This small molecule binds to this protein.
Small molecule (SMILES): Cc1cn([C@H]2C[C@H](O[P](=O)(O)OC[C@H]3O[C@@H](n4ccc(N)nc4=O)C[C@@H]3O[P](=O)(O)OC[C@H]3O[C@@H](n4cnc5c(=O)nc(N)[nH]c54)C[C@@H]3O[P](=O)(O)OC[C@H]3O[C@@H](n4cnc5c(=O)nc(N)[nH]c54)C[C@@H]3O)[C@@H](CO[P](=O)(O)O[C@H]3C[C@H](n4cnc5c(=O)nc(N)[nH]c54)O[C@@H]3COP(=O)(O)O)O2)c(=O)[nH]c1=O

Sequence of chain 1.A:
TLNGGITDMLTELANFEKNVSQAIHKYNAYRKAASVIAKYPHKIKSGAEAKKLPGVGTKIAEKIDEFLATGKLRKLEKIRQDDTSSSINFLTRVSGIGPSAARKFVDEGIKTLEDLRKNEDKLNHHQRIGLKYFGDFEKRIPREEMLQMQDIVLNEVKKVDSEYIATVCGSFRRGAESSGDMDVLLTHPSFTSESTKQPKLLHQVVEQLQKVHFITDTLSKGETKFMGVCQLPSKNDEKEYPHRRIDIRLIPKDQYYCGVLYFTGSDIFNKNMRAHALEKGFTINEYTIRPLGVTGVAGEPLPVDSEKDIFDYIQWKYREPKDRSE

Binding-site contacts:
Ligand atom O3' contacts residue ILE69 of chain 1.A at 3.6 Å.
Ligand atom C3' contacts residue GLY66 of chain 1.A at 3.8 Å.
Ligand atom N2 contacts residue ALA38 of chain 1.A at 4.0 Å.
Ligand atom P contacts residue LYS68 of chain 1.A at 3.9 Å.
Ligand atom OP2 contacts residue LYS68 of chain 1.A at 2.6 Å (salt-bridge).
Ligand atom OP1 contacts residue LYS68 of chain 1.A at 3.8 Å.
Ligand atom OP1 contacts residue PRO63 of chain 1.A at 3.8 Å.
Ligand atom OP1 contacts residue LEU62 of chain 1.A at 3.5 Å (h-bond).
Ligand atom C3' contacts residue LYS68 of chain 1.A at 3.8 Å.
Ligand atom N7 contacts residue LYS35 of chain 1.A at 3.9 Å.
Ligand atom OP1 contacts residue LYS35 of chain 1.A at 3.7 Å.
Ligand atom C5' contacts residue GLY66 of chain 1.A at 3.4 Å.
Ligand atom N3 contacts residue ALA38 of chain 1.A at 3.4 Å.
Ligand atom OP1 contacts residue GLY66 of chain 1.A at 2.9 Å (h-bond).
Ligand atom OP3 contacts residue LYS35 of chain 1.A at 2.7 Å (salt-bridge).
Ligand atom P contacts residue THR67 of chain 1.A at 4.0 Å.
Ligand atom P contacts residue NA1 of chain 1.F at 4.0 Å.
Ligand atom OP1 contacts residue THR67 of chain 1.A at 3.6 Å.
Ligand atom P contacts residue GLY66 of chain 1.A at 3.6 Å.
Ligand atom C8 contacts residue LYS35 of chain 1.A at 3.9 Å.
Ligand atom O3' contacts residue GLY66 of chain 1.A at 3.9 Å.
Ligand atom OP1 contacts residue NA1 of chain 1.F at 2.6 Å (h-bond).
Ligand atom P contacts residue LYS68 of chain 1.A at 3.2 Å.
Ligand atom OP2 contacts residue GLY66 of chain 1.A at 3.9 Å.
Ligand atom P contacts residue ILE69 of chain 1.A at 3.8 Å.
Ligand atom O4' contacts residue ALA38 of chain 1.A at 3.8 Å.
Ligand atom O3' contacts residue GLY64 of chain 1.A at 3.6 Å.
Ligand atom OP1 contacts residue ILE69 of chain 1.A at 2.9 Å (h-bond).
Ligand atom OP2 contacts residue LYS68 of chain 1.A at 3.1 Å (salt-bridge).
Ligand atom P contacts residue LYS35 of chain 1.A at 3.6 Å.
Ligand atom C5' contacts residue TYR39 of chain 1.A at 3.4 Å (hydrophobic).
Ligand atom OP1 contacts residue LYS68 of chain 1.A at 2.8 Å (salt-bridge).
Ligand atom O5' contacts residue GLY66 of chain 1.A at 3.4 Å.
Ligand atom C5' contacts residue GLY64 of chain 1.A at 3.1 Å.
Ligand atom OP2 contacts residue THR67 of chain 1.A at 3.5 Å (h-bond).
Ligand atom C2 contacts residue ALA38 of chain 1.A at 4.0 Å (hydrophobic).
Ligand atom C4' contacts residue GLY64 of chain 1.A at 3.3 Å.
Ligand atom OP1 contacts residue GLY64 of chain 1.A at 3.2 Å (h-bond).
Ligand atom OP2 contacts residue GLY66 of chain 1.A at 3.6 Å.
Ligand atom OP1 contacts residue VAL65 of chain 1.A at 3.4 Å (h-bond).